Sequence of chain 4.A:
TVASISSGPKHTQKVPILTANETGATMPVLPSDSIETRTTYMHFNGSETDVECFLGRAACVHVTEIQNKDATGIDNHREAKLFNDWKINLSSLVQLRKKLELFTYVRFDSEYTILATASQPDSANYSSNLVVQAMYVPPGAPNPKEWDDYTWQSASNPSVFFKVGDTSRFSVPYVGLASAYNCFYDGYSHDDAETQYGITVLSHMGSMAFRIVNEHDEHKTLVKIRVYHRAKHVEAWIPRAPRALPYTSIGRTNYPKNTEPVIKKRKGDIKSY

This small molecule binds to this protein.
Small molecule (SMILES): Cc1cc(CCCCCCCOc2ccc(C3=N[C@@H](C)CO3)cc2)on1

Binding-site contacts:
Ligand atom C2C contacts residue VAL188 of chain 4.A at 3.2 Å (hydrophobic).
Ligand atom C2C contacts residue TYR152 of chain 4.A at 4.0 Å (hydrophobic).
Ligand atom C6B contacts residue LEU106 of chain 4.A at 4.0 Å (hydrophobic).
Ligand atom N2 contacts residue ALA24 of chain 4.C at 3.4 Å.
Ligand atom C5C contacts residue ILE104 of chain 4.A at 3.8 Å (hydrophobic).
Ligand atom O1B contacts residue TYR128 of chain 4.A at 3.9 Å.
Ligand atom O1 contacts residue PHE186 of chain 4.A at 3.5 Å.
Ligand atom C4 contacts residue PHE186 of chain 4.A at 3.6 Å (hydrophobic).
Ligand atom C3C contacts residue VAL188 of chain 4.A at 3.3 Å (hydrophobic).
Ligand atom C4A contacts residue ASN198 of chain 4.A at 3.9 Å.
Ligand atom C3 contacts residue PRO174 of chain 4.A at 3.8 Å (hydrophobic).
Ligand atom C31 contacts residue ALA150 of chain 4.A at 3.1 Å (hydrophobic).
Ligand atom C1C contacts residue TYR152 of chain 4.A at 4.0 Å (hydrophobic).
Ligand atom C7C contacts residue VAL191 of chain 4.A at 4.0 Å (hydrophobic).
Ligand atom C3C contacts residue TYR128 of chain 4.A at 3.9 Å (hydrophobic).
Ligand atom C3 contacts residue PHE186 of chain 4.A at 3.8 Å (hydrophobic).
Ligand atom C6B contacts residue TYR197 of chain 4.A at 3.7 Å (hydrophobic).
Ligand atom C4C contacts residue ILE104 of chain 4.A at 3.9 Å (hydrophobic).
Ligand atom C4 contacts residue TYR152 of chain 4.A at 3.9 Å (hydrophobic).
Ligand atom C31 contacts residue VAL176 of chain 4.A at 3.3 Å (hydrophobic).
Ligand atom C5B contacts residue TYR197 of chain 4.A at 3.8 Å (hydrophobic).
Ligand atom N2 contacts residue PHE186 of chain 4.A at 3.7 Å.
Ligand atom C7C contacts residue TYR197 of chain 4.A at 3.8 Å (hydrophobic).
Ligand atom C7C contacts residue TYR128 of chain 4.A at 3.6 Å (hydrophobic).
Ligand atom CM1 contacts residue SER107 of chain 4.A at 3.9 Å.
Ligand atom O1 contacts residue VAL188 of chain 4.A at 3.8 Å.
Ligand atom O1 contacts residue TYR152 of chain 4.A at 3.9 Å.
Ligand atom C4C contacts residue TYR152 of chain 4.A at 3.8 Å (hydrophobic).
Ligand atom C5B contacts residue LEU106 of chain 4.A at 3.8 Å (hydrophobic).
Ligand atom C31 contacts residue SER175 of chain 4.A at 3.6 Å.
Ligand atom C31 contacts residue PRO174 of chain 4.A at 3.4 Å (hydrophobic).
Ligand atom C5C contacts residue TYR128 of chain 4.A at 3.5 Å (hydrophobic).
Ligand atom C6C contacts residue VAL191 of chain 4.A at 3.2 Å (hydrophobic).
Ligand atom C5 contacts residue PHE186 of chain 4.A at 3.5 Å (hydrophobic).
Ligand atom N2 contacts residue PRO174 of chain 4.A at 3.9 Å.
Ligand atom O1 contacts residue ALA24 of chain 4.C at 3.6 Å.
Ligand atom O1B contacts residue ILE104 of chain 4.A at 3.9 Å.
Ligand atom C4 contacts residue MET224 of chain 4.A at 3.8 Å (hydrophobic).
Ligand atom C5 contacts residue TYR152 of chain 4.A at 3.8 Å (hydrophobic).
Ligand atom C4B contacts residue LEU106 of chain 4.A at 4.0 Å (hydrophobic).

Sequence of chain 4.C:
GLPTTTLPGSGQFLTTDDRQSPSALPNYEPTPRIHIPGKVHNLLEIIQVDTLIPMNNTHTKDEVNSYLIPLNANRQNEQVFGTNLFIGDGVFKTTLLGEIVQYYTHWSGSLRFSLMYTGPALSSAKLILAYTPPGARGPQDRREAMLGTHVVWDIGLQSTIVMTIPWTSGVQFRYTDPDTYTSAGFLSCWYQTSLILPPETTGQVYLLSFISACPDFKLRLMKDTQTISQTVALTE